A protein and the small-molecule ligand that binds it are described below.
Small molecule (SMILES): CC(C)(c1cc(Br)c(O)c(Br)c1)c1cc(Br)c(O)c(Br)c1

Binding-site contacts:
Ligand atom CAN contacts residue XDI1 of chain 2.E at 1.9 Å.
Ligand atom BRAH contacts residue LEU118 of chain 1.B at 3.7 Å.
Ligand atom BRAF contacts residue XDI1 of chain 2.E at 1.6 Å.
Ligand atom CAI contacts residue LEU25 of chain 1.B at 3.7 Å (hydrophobic).
Ligand atom CAA contacts residue XDI1 of chain 2.E at 3.2 Å.
Ligand atom CAT contacts residue XDI1 of chain 2.E at 1.1 Å.
Ligand atom BRAH contacts residue THR125 of chain 1.B at 3.4 Å.
Ligand atom CAQ contacts residue XDI1 of chain 2.E at 1.1 Å.
Ligand atom CAA contacts residue LEU25 of chain 1.B at 1.2 Å (hydrophobic).
Ligand atom CAL contacts residue XDI1 of chain 2.E at 1.1 Å.
Ligand atom CAU contacts residue LEU25 of chain 1.B at 2.3 Å (hydrophobic).
Ligand atom BRAG contacts residue LEU118 of chain 2.B at 3.6 Å.
Ligand atom OAC contacts residue LYS23 of chain 2.B at 3.2 Å.
Ligand atom BRAH contacts residue THR127 of chain 1.B at 3.4 Å.
Ligand atom BRAH contacts residue XDI1 of chain 2.E at 2.9 Å.
Ligand atom OAD contacts residue LEU118 of chain 2.B at 3.1 Å.
Ligand atom BRAG contacts residue XDI1 of chain 2.E at 1.2 Å.
Ligand atom CAS contacts residue XDI1 of chain 2.E at 1.8 Å.
Ligand atom OAD contacts residue XDI1 of chain 2.E at 3.0 Å.
Ligand atom CAI contacts residue XDI1 of chain 2.E at 0.9 Å.
Ligand atom CAM contacts residue XDI1 of chain 2.E at 0.8 Å.
Ligand atom OAD contacts residue THR127 of chain 1.B at 3.2 Å (h-bond).
Ligand atom BRAG contacts residue LEU117 of chain 2.B at 3.4 Å.
Ligand atom CAP contacts residue XDI1 of chain 2.E at 0.8 Å.
Ligand atom CAL contacts residue ALA116 of chain 1.B at 3.7 Å (hydrophobic).
Ligand atom OAC contacts residue XDI1 of chain 2.E at 1.8 Å.
Ligand atom BRAE contacts residue XDI1 of chain 2.E at 2.0 Å.
Ligand atom CAB contacts residue XDI1 of chain 2.E at 2.7 Å.
Ligand atom BRAH contacts residue ALA116 of chain 1.B at 3.5 Å.
Ligand atom CAB contacts residue LYS23 of chain 1.B at 3.5 Å.
Ligand atom CAJ contacts residue XDI1 of chain 2.E at 1.8 Å.
Ligand atom CAR contacts residue XDI1 of chain 2.E at 1.5 Å.
Ligand atom CAK contacts residue XDI1 of chain 2.E at 1.1 Å.
Ligand atom BRAG contacts residue LEU25 of chain 2.B at 3.7 Å.
Ligand atom CAU contacts residue XDI1 of chain 2.E at 2.5 Å.
Ligand atom BRAH contacts residue LEU117 of chain 1.B at 3.7 Å.
Ligand atom CAT contacts residue LEU25 of chain 1.B at 3.3 Å (hydrophobic).
Ligand atom CAO contacts residue XDI1 of chain 2.E at 0.8 Å.
Ligand atom CAS contacts residue LEU25 of chain 1.B at 3.5 Å (hydrophobic).
Ligand atom CAB contacts residue LEU25 of chain 1.B at 2.3 Å (hydrophobic).

Sequence of chain 2.B:
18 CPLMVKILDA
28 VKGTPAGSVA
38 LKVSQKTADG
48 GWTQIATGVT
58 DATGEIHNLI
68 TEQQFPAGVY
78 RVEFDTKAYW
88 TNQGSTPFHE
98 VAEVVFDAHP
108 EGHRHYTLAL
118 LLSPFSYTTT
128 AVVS

Sequence of chain 1.B:
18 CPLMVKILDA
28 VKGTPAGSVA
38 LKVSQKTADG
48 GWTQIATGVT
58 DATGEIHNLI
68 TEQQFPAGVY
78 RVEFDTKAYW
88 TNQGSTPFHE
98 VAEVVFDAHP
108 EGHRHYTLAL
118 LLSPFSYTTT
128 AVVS